A protein and the small-molecule ligand that binds it are described below.
Small molecule (SMILES): CC[C@H](C)[C@H](NC(=O)[C@@H](NC(=O)[C@H](O)[C@@H](C=O)C(C)C)C(C)C)C(=O)O

Sequence of chain 1.D:
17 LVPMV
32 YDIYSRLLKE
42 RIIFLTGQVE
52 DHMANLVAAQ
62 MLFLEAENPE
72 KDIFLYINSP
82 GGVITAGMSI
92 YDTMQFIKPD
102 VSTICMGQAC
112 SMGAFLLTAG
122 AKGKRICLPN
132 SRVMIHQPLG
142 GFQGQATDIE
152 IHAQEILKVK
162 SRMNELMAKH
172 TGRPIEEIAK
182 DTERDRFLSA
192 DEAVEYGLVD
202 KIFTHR

Sequence of chain 1.C:
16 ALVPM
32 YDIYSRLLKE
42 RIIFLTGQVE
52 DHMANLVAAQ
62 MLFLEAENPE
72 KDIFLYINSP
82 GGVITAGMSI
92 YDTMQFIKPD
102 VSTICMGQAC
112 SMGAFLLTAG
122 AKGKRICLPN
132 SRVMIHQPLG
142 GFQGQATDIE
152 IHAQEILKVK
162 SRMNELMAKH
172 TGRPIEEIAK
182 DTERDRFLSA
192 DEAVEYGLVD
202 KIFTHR

Binding-site contacts:
Ligand atom C42 contacts residue LEU140 of chain 1.C at 3.5 Å (hydrophobic).
Ligand atom N13 contacts residue ILE85 of chain 1.C at 3.9 Å.
Ligand atom O10 contacts residue ILE85 of chain 1.C at 3.5 Å.
Ligand atom C15 contacts residue LEU140 of chain 1.C at 3.7 Å (hydrophobic).
Ligand atom C11 contacts residue LEU140 of chain 1.C at 3.8 Å (hydrophobic).
Ligand atom C7 contacts residue GLY83 of chain 1.C at 3.5 Å.
Ligand atom C42 contacts residue ILE157 of chain 1.C at 3.0 Å (hydrophobic).
Ligand atom C11 contacts residue ILE85 of chain 1.C at 3.7 Å (hydrophobic).
Ligand atom C9 contacts residue SER112 of chain 1.C at 3.3 Å.
Ligand atom C42 contacts residue PRO139 of chain 1.C at 3.6 Å (hydrophobic).
Ligand atom O19 contacts residue VAL84 of chain 1.C at 3.7 Å.
Ligand atom C1 contacts residue MET113 of chain 1.C at 3.4 Å (hydrophobic).
Ligand atom C17 contacts residue GLY83 of chain 1.C at 3.8 Å.
Ligand atom O3 contacts residue GLY83 of chain 1.C at 2.8 Å (h-bond).
Ligand atom C6 contacts residue LEU140 of chain 1.C at 3.7 Å (hydrophobic).
Ligand atom O3 contacts residue MET113 of chain 1.C at 3.1 Å (h-bond).
Ligand atom C1 contacts residue SER112 of chain 1.C at 1.3 Å.
Ligand atom O19 contacts residue ILE85 of chain 1.C at 3.1 Å (h-bond).
Ligand atom O3 contacts residue GLY82 of chain 1.C at 3.1 Å.
Ligand atom O12 contacts residue PRO139 of chain 1.C at 3.3 Å.
Ligand atom O27 contacts residue GLY141 of chain 1.C at 3.8 Å.
Ligand atom O26 contacts residue ARG133 of chain 1.D at 3.9 Å.
Ligand atom N13 contacts residue GLY83 of chain 1.C at 3.2 Å (h-bond).
Ligand atom N20 contacts residue LEU140 of chain 1.C at 2.9 Å (h-bond).
Ligand atom C5 contacts residue SER112 of chain 1.C at 3.5 Å.
Ligand atom C9 contacts residue ILE85 of chain 1.C at 3.9 Å (hydrophobic).
Ligand atom C6 contacts residue HIS137 of chain 1.C at 3.3 Å.
Ligand atom C24 contacts residue ARG133 of chain 1.D at 2.8 Å.
Ligand atom O10 contacts residue SER112 of chain 1.C at 3.2 Å (h-bond).
Ligand atom C6 contacts residue SER112 of chain 1.C at 3.5 Å.
Ligand atom O3 contacts residue SER112 of chain 1.C at 2.3 Å (h-bond).
Ligand atom C18 contacts residue LEU140 of chain 1.C at 3.5 Å (hydrophobic).
Ligand atom C14 contacts residue LEU140 of chain 1.C at 3.1 Å (hydrophobic).
Ligand atom O12 contacts residue LEU140 of chain 1.C at 2.6 Å (h-bond).
Ligand atom C23 contacts residue LEU140 of chain 1.C at 3.4 Å (hydrophobic).
Ligand atom C9 contacts residue GLY83 of chain 1.C at 3.2 Å.
Ligand atom C11 contacts residue GLY83 of chain 1.C at 3.7 Å.
Ligand atom O12 contacts residue ILE85 of chain 1.C at 3.7 Å.
Ligand atom C4 contacts residue SER112 of chain 1.C at 2.4 Å.
Ligand atom C23 contacts residue ILE85 of chain 1.C at 3.5 Å (hydrophobic).